Binding-site contacts:
Ligand atom C4 contacts residue ILE167 of chain 1.E at 4.2 Å (hydrophobic).
Ligand atom C12 contacts residue LEU132 of chain 1.E at 4.1 Å (hydrophobic).
Ligand atom C22 contacts residue LEU223 of chain 1.E at 3.8 Å (hydrophobic).
Ligand atom C17 contacts residue VAL170 of chain 1.E at 4.3 Å (hydrophobic).
Ligand atom C6 contacts residue VAL166 of chain 1.E at 4.4 Å (hydrophobic).
Ligand atom C27 contacts residue LEU223 of chain 1.E at 4.2 Å (hydrophobic).
Ligand atom C6 contacts residue ILE167 of chain 1.E at 3.8 Å (hydrophobic).
Ligand atom C3 contacts residue ALA136 of chain 1.E at 4.3 Å (hydrophobic).
Ligand atom C11 contacts residue LEU223 of chain 1.E at 4.2 Å (hydrophobic).
Ligand atom C4 contacts residue ALA136 of chain 1.E at 3.7 Å (hydrophobic).
Ligand atom C8 contacts residue LEU132 of chain 1.E at 4.4 Å (hydrophobic).
Ligand atom C21 contacts residue VAL170 of chain 1.E at 4.3 Å (hydrophobic).
Ligand atom O1 contacts residue VAL163 of chain 1.E at 4.1 Å.
Ligand atom C23 contacts residue ILE219 of chain 1.E at 3.6 Å (hydrophobic).
Ligand atom C22 contacts residue ILE219 of chain 1.E at 4.4 Å (hydrophobic).
Ligand atom C19 contacts residue LEU132 of chain 1.E at 3.8 Å (hydrophobic).
Ligand atom C27 contacts residue ILE219 of chain 1.E at 4.5 Å (hydrophobic).
Ligand atom C2 contacts residue VAL139 of chain 1.E at 3.5 Å (hydrophobic).
Ligand atom C5 contacts residue VAL163 of chain 1.E at 4.3 Å (hydrophobic).
Ligand atom C2 contacts residue ALA136 of chain 1.E at 4.2 Å (hydrophobic).
Ligand atom C15 contacts residue VAL166 of chain 1.E at 4.3 Å (hydrophobic).
Ligand atom O1 contacts residue VAL139 of chain 1.E at 3.7 Å.
Ligand atom C4 contacts residue VAL163 of chain 1.E at 3.4 Å (hydrophobic).
Ligand atom C16 contacts residue VAL170 of chain 1.E at 3.7 Å (hydrophobic).
Ligand atom C19 contacts residue THR135 of chain 1.E at 3.8 Å.
Ligand atom C3 contacts residue VAL163 of chain 1.E at 4.2 Å (hydrophobic).
Ligand atom O1 contacts residue TYR81 of chain 1.E at 4.4 Å.
Ligand atom C23 contacts residue LEU223 of chain 1.E at 3.8 Å (hydrophobic).
Ligand atom C15 contacts residue VAL170 of chain 1.E at 3.5 Å (hydrophobic).
Ligand atom C12 contacts residue LEU223 of chain 1.E at 4.1 Å (hydrophobic).
Ligand atom C5 contacts residue ILE167 of chain 1.E at 4.3 Å (hydrophobic).
Ligand atom C7 contacts residue ILE167 of chain 1.E at 4.2 Å (hydrophobic).
Ligand atom C6 contacts residue VAL163 of chain 1.E at 4.2 Å (hydrophobic).
Ligand atom C7 contacts residue VAL166 of chain 1.E at 3.8 Å (hydrophobic).
Ligand atom C26 contacts residue ILE219 of chain 1.E at 4.3 Å (hydrophobic).
Ligand atom C19 contacts residue ALA136 of chain 1.E at 4.4 Å (hydrophobic).
Ligand atom C24 contacts residue LEU223 of chain 1.E at 4.2 Å (hydrophobic).
Ligand atom O1 contacts residue ALA136 of chain 1.E at 3.8 Å.

A small-molecule ligand and the protein it binds are described below.
Small molecule (SMILES): CC(C)CCC[C@@H](C)[C@H]1CC[C@H]2[C@@H]3CC=C4C[C@@H](O)CC[C@]4(C)[C@H]3CC[C@]12C

Sequence of chain 1.E:
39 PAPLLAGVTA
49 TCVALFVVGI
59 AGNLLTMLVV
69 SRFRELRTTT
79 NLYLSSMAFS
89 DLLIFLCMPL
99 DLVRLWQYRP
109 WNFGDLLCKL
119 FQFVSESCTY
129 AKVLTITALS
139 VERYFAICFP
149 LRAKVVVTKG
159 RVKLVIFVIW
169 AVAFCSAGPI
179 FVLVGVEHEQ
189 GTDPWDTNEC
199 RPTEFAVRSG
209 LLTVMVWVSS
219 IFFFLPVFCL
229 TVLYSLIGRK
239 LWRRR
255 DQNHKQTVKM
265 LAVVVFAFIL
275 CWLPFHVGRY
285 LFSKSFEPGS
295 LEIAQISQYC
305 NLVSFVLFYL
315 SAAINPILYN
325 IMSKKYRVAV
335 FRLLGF